Sequence of chain 1.B:
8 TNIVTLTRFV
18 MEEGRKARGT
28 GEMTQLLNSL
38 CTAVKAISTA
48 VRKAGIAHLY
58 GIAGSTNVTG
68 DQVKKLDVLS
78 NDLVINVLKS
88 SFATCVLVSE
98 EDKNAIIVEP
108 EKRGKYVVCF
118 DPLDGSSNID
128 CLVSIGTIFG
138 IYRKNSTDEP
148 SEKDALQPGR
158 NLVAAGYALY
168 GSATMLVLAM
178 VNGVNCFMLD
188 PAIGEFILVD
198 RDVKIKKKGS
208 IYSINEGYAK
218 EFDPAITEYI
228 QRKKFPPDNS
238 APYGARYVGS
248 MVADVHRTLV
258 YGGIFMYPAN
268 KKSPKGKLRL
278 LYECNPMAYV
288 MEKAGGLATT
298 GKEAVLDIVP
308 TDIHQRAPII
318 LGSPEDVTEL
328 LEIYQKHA

The small molecule below binds the protein below.
Small molecule (SMILES): CCC[C@@H](C(=O)NCCc1ccc(O)cc1)[N+]1=C([O-])[C@@H]2Cc3ccccc3CN2C(=O)[C@@H]1Cc1ccc(O)cc1

Sequence of chain 1.A:
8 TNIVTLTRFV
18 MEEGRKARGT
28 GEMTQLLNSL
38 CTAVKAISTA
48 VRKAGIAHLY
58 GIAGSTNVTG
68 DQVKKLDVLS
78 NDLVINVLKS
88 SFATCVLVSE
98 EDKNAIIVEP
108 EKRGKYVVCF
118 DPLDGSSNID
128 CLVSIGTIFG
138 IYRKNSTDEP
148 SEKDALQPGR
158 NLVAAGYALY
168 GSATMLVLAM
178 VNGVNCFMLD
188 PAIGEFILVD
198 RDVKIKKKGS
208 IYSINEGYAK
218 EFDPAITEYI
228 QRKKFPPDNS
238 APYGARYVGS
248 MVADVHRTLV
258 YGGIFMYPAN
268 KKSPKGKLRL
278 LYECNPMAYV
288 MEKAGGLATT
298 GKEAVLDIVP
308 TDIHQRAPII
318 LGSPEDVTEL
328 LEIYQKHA

Binding-site contacts:
Ligand atom C23 contacts residue GLY52 of chain 1.A at 3.8 Å.
Ligand atom C15 contacts residue HIS55 of chain 1.A at 4.0 Å.
Ligand atom C21 contacts residue ILE190 of chain 1.B at 4.2 Å (hydrophobic).
Ligand atom C20 contacts residue ILE190 of chain 1.B at 3.3 Å (hydrophobic).
Ligand atom C18 contacts residue HIS55 of chain 1.A at 3.8 Å.
Ligand atom C18 contacts residue GLY52 of chain 1.A at 3.9 Å.
Ligand atom O5 contacts residue ALA189 of chain 1.B at 3.5 Å.
Ligand atom C18 contacts residue ASP187 of chain 1.B at 3.7 Å.
Ligand atom C3 contacts residue HIS55 of chain 1.A at 4.1 Å.
Ligand atom C17 contacts residue HIS55 of chain 1.A at 3.8 Å.
Ligand atom O5 contacts residue ILE190 of chain 1.B at 3.3 Å.
Ligand atom C19 contacts residue ASP187 of chain 1.B at 3.7 Å.
Ligand atom N3 contacts residue HIS55 of chain 1.A at 4.4 Å.
Ligand atom C19 contacts residue ALA189 of chain 1.B at 4.5 Å (hydrophobic).
Ligand atom C2 contacts residue HIS55 of chain 1.A at 3.9 Å.
Ligand atom O5 contacts residue GLY52 of chain 1.A at 3.3 Å.
Ligand atom C13 contacts residue HIS55 of chain 1.A at 4.3 Å.
Ligand atom C24 contacts residue GLY52 of chain 1.A at 3.9 Å.
Ligand atom C17 contacts residue ILE59 of chain 1.A at 4.0 Å (hydrophobic).
Ligand atom C14 contacts residue HIS55 of chain 1.A at 3.3 Å.
Ligand atom C18 contacts residue ILE190 of chain 1.B at 4.2 Å (hydrophobic).
Ligand atom C24 contacts residue ALA189 of chain 1.B at 3.6 Å (hydrophobic).
Ligand atom C19 contacts residue GLY52 of chain 1.A at 3.8 Å.
Ligand atom O5 contacts residue ASP187 of chain 1.B at 2.7 Å (salt-bridge).
Ligand atom O4 contacts residue HIS55 of chain 1.A at 3.2 Å.
Ligand atom C18 contacts residue ALA54 of chain 1.A at 3.9 Å (hydrophobic).
Ligand atom C19 contacts residue ILE190 of chain 1.B at 3.5 Å (hydrophobic).